Sequence of chain 1.A:
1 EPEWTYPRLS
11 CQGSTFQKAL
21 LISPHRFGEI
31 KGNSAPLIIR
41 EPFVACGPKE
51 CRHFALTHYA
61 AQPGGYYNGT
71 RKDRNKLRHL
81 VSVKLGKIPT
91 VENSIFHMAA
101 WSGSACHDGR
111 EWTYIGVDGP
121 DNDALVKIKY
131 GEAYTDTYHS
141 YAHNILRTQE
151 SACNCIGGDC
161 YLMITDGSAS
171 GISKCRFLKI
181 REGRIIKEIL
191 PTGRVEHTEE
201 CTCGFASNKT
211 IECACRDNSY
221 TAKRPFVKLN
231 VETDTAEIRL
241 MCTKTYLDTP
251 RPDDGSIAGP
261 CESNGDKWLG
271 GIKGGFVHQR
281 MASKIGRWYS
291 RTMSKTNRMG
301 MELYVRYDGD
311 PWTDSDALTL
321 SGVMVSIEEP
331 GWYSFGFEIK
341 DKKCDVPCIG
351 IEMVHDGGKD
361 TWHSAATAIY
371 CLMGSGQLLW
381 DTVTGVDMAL

The small molecule below binds the protein below.
Small molecule (SMILES): CC(=O)Nc1c(O)cc(C(=O)O)cc1[N+](=O)[O-]

Binding-site contacts:
Ligand atom C3 contacts residue TYR333 of chain 1.A at 3.8 Å (hydrophobic).
Ligand atom ON1 contacts residue GLU199 of chain 1.A at 3.8 Å.
Ligand atom ON1 contacts residue GLU200 of chain 1.A at 3.2 Å (salt-bridge).
Ligand atom C2 contacts residue ASP73 of chain 1.A at 3.4 Å.
Ligand atom C3 contacts residue ASP73 of chain 1.A at 3.3 Å.
Ligand atom O2' contacts residue ARG298 of chain 1.A at 3.5 Å (salt-bridge).
Ligand atom CM4 contacts residue ARG147 of chain 1.A at 3.5 Å.
Ligand atom O1' contacts residue TYR333 of chain 1.A at 3.0 Å (h-bond).
Ligand atom C2 contacts residue TYR333 of chain 1.A at 3.2 Å (hydrophobic).
Ligand atom C' contacts residue ARG40 of chain 1.A at 3.8 Å.
Ligand atom C' contacts residue ARG298 of chain 1.A at 4.0 Å.
Ligand atom CM4 contacts residue ILE145 of chain 1.A at 3.5 Å (hydrophobic).
Ligand atom CM4 contacts residue ARG74 of chain 1.A at 4.1 Å.
Ligand atom C1 contacts residue TYR333 of chain 1.A at 2.7 Å (hydrophobic).
Ligand atom C6 contacts residue GLU200 of chain 1.A at 4.0 Å.
Ligand atom C3 contacts residue GLU41 of chain 1.A at 3.5 Å.
Ligand atom O3 contacts residue ARG78 of chain 1.A at 4.0 Å.
Ligand atom O4' contacts residue ARG74 of chain 1.A at 2.9 Å (salt-bridge).
Ligand atom C' contacts residue TYR333 of chain 1.A at 2.9 Å (hydrophobic).
Ligand atom O3 contacts residue ASP73 of chain 1.A at 3.2 Å (salt-bridge).
Ligand atom O1' contacts residue ARG298 of chain 1.A at 3.2 Å (salt-bridge).
Ligand atom C2 contacts residue ARG40 of chain 1.A at 3.6 Å.
Ligand atom O1' contacts residue ARG216 of chain 1.A at 3.1 Å (salt-bridge).
Ligand atom C5 contacts residue ASP73 of chain 1.A at 3.9 Å.
Ligand atom ON1 contacts residue ARG216 of chain 1.A at 3.8 Å.
Ligand atom O2' contacts residue TYR333 of chain 1.A at 3.6 Å.
Ligand atom C5 contacts residue GLU200 of chain 1.A at 3.9 Å.
Ligand atom C6 contacts residue TYR333 of chain 1.A at 3.1 Å (hydrophobic).
Ligand atom C2 contacts residue GLU41 of chain 1.A at 3.5 Å.
Ligand atom C1 contacts residue ASP73 of chain 1.A at 3.8 Å.
Ligand atom C' contacts residue ARG216 of chain 1.A at 4.1 Å.
Ligand atom C6 contacts residue ARG216 of chain 1.A at 3.5 Å.
Ligand atom N5 contacts residue GLU200 of chain 1.A at 4.1 Å.
Ligand atom C4 contacts residue ASP73 of chain 1.A at 3.6 Å.
Ligand atom O4' contacts residue ASP73 of chain 1.A at 3.2 Å.
Ligand atom C6 contacts residue ASP73 of chain 1.A at 4.0 Å.
Ligand atom O3 contacts residue GLU41 of chain 1.A at 2.8 Å (salt-bridge).
Ligand atom O2' contacts residue ARG40 of chain 1.A at 2.7 Å (salt-bridge).
Ligand atom C5 contacts residue TYR333 of chain 1.A at 3.7 Å (hydrophobic).
Ligand atom C4' contacts residue ARG74 of chain 1.A at 3.9 Å.